Sequence of chain 35.A:
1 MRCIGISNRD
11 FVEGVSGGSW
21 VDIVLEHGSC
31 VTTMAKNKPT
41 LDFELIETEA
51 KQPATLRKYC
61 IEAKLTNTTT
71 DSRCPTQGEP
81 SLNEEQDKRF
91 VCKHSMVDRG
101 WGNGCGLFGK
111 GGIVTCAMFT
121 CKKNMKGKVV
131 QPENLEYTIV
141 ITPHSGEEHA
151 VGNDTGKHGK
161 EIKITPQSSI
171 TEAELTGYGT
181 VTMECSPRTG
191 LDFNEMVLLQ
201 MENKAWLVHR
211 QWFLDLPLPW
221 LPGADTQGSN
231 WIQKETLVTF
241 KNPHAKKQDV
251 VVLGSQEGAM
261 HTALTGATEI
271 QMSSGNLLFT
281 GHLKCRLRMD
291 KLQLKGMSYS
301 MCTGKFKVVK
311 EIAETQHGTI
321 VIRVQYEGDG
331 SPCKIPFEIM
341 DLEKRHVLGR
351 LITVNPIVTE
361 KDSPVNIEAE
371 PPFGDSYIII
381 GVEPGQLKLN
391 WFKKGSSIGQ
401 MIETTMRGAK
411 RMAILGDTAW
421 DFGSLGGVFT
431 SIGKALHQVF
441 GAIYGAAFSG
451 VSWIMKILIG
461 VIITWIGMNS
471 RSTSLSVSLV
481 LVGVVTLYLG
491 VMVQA

Binding-site contacts:
Ligand atom C4 contacts residue HIS149 of chain 35.A at 3.4 Å.
Ligand atom C2 contacts residue ASN153 of chain 35.A at 2.6 Å.
Ligand atom O5 contacts residue HIS158 of chain 35.A at 3.4 Å.
Ligand atom C1 contacts residue THR155 of chain 35.A at 3.3 Å.
Ligand atom O4 contacts residue HIS149 of chain 35.A at 4.3 Å.
Ligand atom C1 contacts residue HIS149 of chain 35.A at 3.5 Å.
Ligand atom C6 contacts residue HIS149 of chain 35.A at 4.3 Å.
Ligand atom C5 contacts residue HIS149 of chain 35.A at 3.6 Å.
Ligand atom O3 contacts residue HIS149 of chain 35.A at 4.0 Å.
Ligand atom C3 contacts residue HIS149 of chain 35.A at 4.0 Å.
Ligand atom C1 contacts residue HIS158 of chain 35.A at 4.1 Å.
Ligand atom N2 contacts residue ASN153 of chain 35.A at 3.1 Å (h-bond).
Ligand atom O5 contacts residue HIS149 of chain 35.A at 3.6 Å.
Ligand atom O6 contacts residue HIS158 of chain 35.A at 4.2 Å.
Ligand atom C7 contacts residue HIS149 of chain 35.A at 4.3 Å.
Ligand atom O7 contacts residue HIS149 of chain 35.A at 3.3 Å.
Ligand atom O6 contacts residue HIS149 of chain 35.A at 3.2 Å.
Ligand atom C6 contacts residue HIS158 of chain 35.A at 4.2 Å.
Ligand atom C8 contacts residue ASN153 of chain 35.A at 4.4 Å.
Ligand atom C8 contacts residue GLY102 of chain 49.A at 3.6 Å.
Ligand atom C5 contacts residue HIS158 of chain 35.A at 4.4 Å.
Ligand atom O5 contacts residue THR155 of chain 35.A at 3.4 Å (h-bond).
Ligand atom C4 contacts residue ASN153 of chain 35.A at 4.2 Å.
Ligand atom C3 contacts residue ASN153 of chain 35.A at 3.9 Å.
Ligand atom C5 contacts residue GLY156 of chain 35.A at 4.3 Å.
Ligand atom C5 contacts residue THR155 of chain 35.A at 4.0 Å.
Ligand atom C6 contacts residue GLY156 of chain 35.A at 4.0 Å.
Ligand atom N2 contacts residue HIS149 of chain 35.A at 4.3 Å.
Ligand atom C2 contacts residue HIS149 of chain 35.A at 3.5 Å.
Ligand atom C5 contacts residue ASN153 of chain 35.A at 3.6 Å.
Ligand atom C7 contacts residue ASN153 of chain 35.A at 4.1 Å.
Ligand atom O5 contacts residue ASN153 of chain 35.A at 2.2 Å (h-bond).
Ligand atom O5 contacts residue GLY156 of chain 35.A at 4.2 Å.
Ligand atom C1 contacts residue ASN153 of chain 35.A at 1.4 Å.

This protein binds this small molecule.
Small molecule (SMILES): CC(=O)N[C@H]1[C@H](O[C@H]2[C@H](O)[C@@H](NC(C)=O)CO[C@@H]2CO)O[C@H](CO)[C@@H](O)[C@@H]1O

Sequence of chain 49.A:
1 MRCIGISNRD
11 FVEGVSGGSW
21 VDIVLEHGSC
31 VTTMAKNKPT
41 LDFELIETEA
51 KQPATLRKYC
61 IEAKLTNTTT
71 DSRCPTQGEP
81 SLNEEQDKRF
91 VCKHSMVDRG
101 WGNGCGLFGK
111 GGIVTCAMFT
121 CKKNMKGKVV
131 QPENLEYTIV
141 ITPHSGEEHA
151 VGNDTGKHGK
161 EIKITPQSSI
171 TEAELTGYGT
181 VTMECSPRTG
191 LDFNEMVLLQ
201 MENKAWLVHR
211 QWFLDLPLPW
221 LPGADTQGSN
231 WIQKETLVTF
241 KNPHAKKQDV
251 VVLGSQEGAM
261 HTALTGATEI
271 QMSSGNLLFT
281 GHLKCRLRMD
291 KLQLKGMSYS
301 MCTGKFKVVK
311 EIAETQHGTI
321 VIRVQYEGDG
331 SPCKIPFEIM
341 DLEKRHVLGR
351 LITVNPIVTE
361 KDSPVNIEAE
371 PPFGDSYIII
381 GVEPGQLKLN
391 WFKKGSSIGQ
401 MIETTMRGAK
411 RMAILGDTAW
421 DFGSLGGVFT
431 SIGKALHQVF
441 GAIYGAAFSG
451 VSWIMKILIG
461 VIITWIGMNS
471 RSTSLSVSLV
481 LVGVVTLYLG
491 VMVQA